Sequence of chain 3.A:
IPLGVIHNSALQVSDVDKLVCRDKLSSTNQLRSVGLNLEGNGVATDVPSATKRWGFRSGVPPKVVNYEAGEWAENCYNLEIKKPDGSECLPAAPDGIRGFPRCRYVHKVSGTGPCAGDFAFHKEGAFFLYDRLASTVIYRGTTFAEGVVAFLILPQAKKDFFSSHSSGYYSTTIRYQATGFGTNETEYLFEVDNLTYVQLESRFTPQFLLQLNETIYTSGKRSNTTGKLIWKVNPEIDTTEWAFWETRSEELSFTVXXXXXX

Binding-site contacts:
Ligand atom C3 contacts residue TYR229 of chain 3.A at 3.8 Å (hydrophobic).
Ligand atom C1 contacts residue ASN225 of chain 3.A at 1.4 Å.
Ligand atom C7 contacts residue ASN225 of chain 3.A at 3.0 Å.
Ligand atom C5 contacts residue ASN225 of chain 3.A at 3.6 Å.
Ligand atom N2 contacts residue TYR229 of chain 3.A at 4.3 Å.
Ligand atom O5 contacts residue TYR229 of chain 3.A at 3.9 Å.
Ligand atom O7 contacts residue TYR229 of chain 3.A at 3.2 Å.
Ligand atom C2 contacts residue ASN225 of chain 3.A at 2.5 Å.
Ligand atom C2 contacts residue TYR229 of chain 3.A at 4.3 Å (hydrophobic).
Ligand atom O4 contacts residue TYR229 of chain 3.A at 3.6 Å.
Ligand atom C7 contacts residue TYR229 of chain 3.A at 4.0 Å (hydrophobic).
Ligand atom C3 contacts residue ASN225 of chain 3.A at 3.8 Å.
Ligand atom C8 contacts residue ASN225 of chain 3.A at 3.2 Å.
Ligand atom C4 contacts residue TYR229 of chain 3.A at 4.0 Å (hydrophobic).
Ligand atom C8 contacts residue GLU203 of chain 3.A at 4.2 Å.
Ligand atom C8 contacts residue TYR229 of chain 3.A at 4.2 Å (hydrophobic).
Ligand atom N2 contacts residue ASN225 of chain 3.A at 2.7 Å (h-bond).
Ligand atom O7 contacts residue LEU222 of chain 3.A at 3.8 Å.
Ligand atom C5 contacts residue GLU226 of chain 3.A at 4.4 Å.
Ligand atom O5 contacts residue GLU226 of chain 3.A at 3.8 Å.
Ligand atom C5 contacts residue TYR229 of chain 3.A at 3.5 Å (hydrophobic).
Ligand atom O5 contacts residue ASN225 of chain 3.A at 2.4 Å (h-bond).
Ligand atom C6 contacts residue GLU226 of chain 3.A at 3.8 Å.
Ligand atom O7 contacts residue ASN225 of chain 3.A at 3.6 Å.
Ligand atom C8 contacts residue VAL204 of chain 3.A at 4.3 Å (hydrophobic).
Ligand atom C1 contacts residue TYR229 of chain 3.A at 3.6 Å (hydrophobic).
Ligand atom C4 contacts residue ASN225 of chain 3.A at 4.2 Å.
Ligand atom O6 contacts residue GLU226 of chain 3.A at 2.5 Å (salt-bridge).
Ligand atom C6 contacts residue TYR229 of chain 3.A at 4.2 Å (hydrophobic).

This small molecule binds to this protein.
Small molecule (SMILES): CC(=O)N[C@H]1[C@H](O[C@H]2[C@H](O)[C@@H](NC(C)=O)CO[C@@H]2CO)O[C@H](CO)[C@@H](O)[C@@H]1O